Sequence of chain 1.B:
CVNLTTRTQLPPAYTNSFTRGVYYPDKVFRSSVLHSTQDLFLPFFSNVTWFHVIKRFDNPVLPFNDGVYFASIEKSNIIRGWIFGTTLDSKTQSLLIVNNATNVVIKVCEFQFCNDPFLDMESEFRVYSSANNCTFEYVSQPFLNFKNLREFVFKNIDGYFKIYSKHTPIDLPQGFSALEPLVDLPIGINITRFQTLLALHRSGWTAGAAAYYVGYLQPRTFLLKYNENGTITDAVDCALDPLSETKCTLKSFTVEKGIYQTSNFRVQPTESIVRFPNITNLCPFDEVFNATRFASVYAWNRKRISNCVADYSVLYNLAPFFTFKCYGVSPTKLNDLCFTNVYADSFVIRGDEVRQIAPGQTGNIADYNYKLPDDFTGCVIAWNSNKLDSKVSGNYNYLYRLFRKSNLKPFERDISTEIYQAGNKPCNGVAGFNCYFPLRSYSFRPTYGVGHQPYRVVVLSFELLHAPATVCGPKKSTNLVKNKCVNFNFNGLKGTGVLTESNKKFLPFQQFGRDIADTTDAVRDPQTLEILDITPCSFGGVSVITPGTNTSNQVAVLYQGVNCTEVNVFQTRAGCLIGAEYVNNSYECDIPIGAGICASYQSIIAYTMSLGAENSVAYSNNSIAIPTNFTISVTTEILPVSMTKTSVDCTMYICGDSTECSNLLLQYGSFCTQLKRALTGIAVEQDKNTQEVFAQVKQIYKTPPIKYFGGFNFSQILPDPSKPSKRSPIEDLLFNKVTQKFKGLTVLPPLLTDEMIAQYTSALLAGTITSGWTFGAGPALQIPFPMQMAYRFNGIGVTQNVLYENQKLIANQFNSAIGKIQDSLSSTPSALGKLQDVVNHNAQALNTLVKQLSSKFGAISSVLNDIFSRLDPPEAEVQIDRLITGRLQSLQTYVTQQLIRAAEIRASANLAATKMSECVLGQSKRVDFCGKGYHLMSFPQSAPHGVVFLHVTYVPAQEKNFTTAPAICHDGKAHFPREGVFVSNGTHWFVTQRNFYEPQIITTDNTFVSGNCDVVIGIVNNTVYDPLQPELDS

Binding-site contacts:
Ligand atom C2 contacts residue ASN654 of chain 1.B at 2.4 Å.
Ligand atom N2 contacts residue ASN654 of chain 1.B at 2.8 Å (h-bond).
Ligand atom C5 contacts residue ASN654 of chain 1.B at 3.7 Å.
Ligand atom C1 contacts residue ASN654 of chain 1.B at 1.4 Å.
Ligand atom O5 contacts residue ASN654 of chain 1.B at 2.4 Å (h-bond).
Ligand atom O7 contacts residue ASN654 of chain 1.B at 3.1 Å (h-bond).
Ligand atom C4 contacts residue ASN654 of chain 1.B at 4.2 Å.
Ligand atom C3 contacts residue ASN654 of chain 1.B at 3.8 Å.
Ligand atom O6 contacts residue ASN654 of chain 1.B at 4.4 Å.
Ligand atom C8 contacts residue ASN654 of chain 1.B at 4.3 Å.
Ligand atom C7 contacts residue ASN654 of chain 1.B at 3.2 Å.

This protein binds this small molecule.
Small molecule (SMILES): CC(=O)N[C@@H]1[C@@H](O)[C@H](O)[C@@H](CO)O[C@H]1O